Binding-site contacts:
Ligand atom C7 contacts residue LYS75 of chain 3.B at 3.3 Å.
Ligand atom O7 contacts residue ASN82 of chain 3.B at 3.9 Å.
Ligand atom C1 contacts residue ASN82 of chain 3.B at 1.4 Å.
Ligand atom C7 contacts residue GLY78 of chain 3.B at 4.2 Å.
Ligand atom C7 contacts residue ASN79 of chain 3.B at 3.9 Å.
Ligand atom O5 contacts residue ASN82 of chain 3.B at 2.4 Å (h-bond).
Ligand atom N2 contacts residue LYS75 of chain 3.B at 4.5 Å.
Ligand atom O7 contacts residue GLU72 of chain 3.B at 4.3 Å.
Ligand atom O7 contacts residue LYS75 of chain 3.B at 2.4 Å (salt-bridge).
Ligand atom C7 contacts residue GLU72 of chain 3.B at 4.0 Å.
Ligand atom N2 contacts residue ASN82 of chain 3.B at 3.0 Å (h-bond).
Ligand atom N2 contacts residue GLY78 of chain 3.B at 4.4 Å.
Ligand atom O6 contacts residue ARG291 of chain 3.A at 4.1 Å.
Ligand atom C8 contacts residue LYS75 of chain 3.B at 3.6 Å.
Ligand atom C8 contacts residue GLU72 of chain 3.B at 3.5 Å.
Ligand atom O7 contacts residue ASN79 of chain 3.B at 3.4 Å (h-bond).
Ligand atom C8 contacts residue GLY78 of chain 3.B at 3.6 Å.
Ligand atom C2 contacts residue ASN82 of chain 3.B at 2.4 Å.
Ligand atom C4 contacts residue ASN82 of chain 3.B at 4.1 Å.
Ligand atom C7 contacts residue ASN82 of chain 3.B at 3.6 Å.
Ligand atom C8 contacts residue ASN79 of chain 3.B at 3.9 Å.
Ligand atom O3 contacts residue GLU72 of chain 3.B at 4.5 Å.
Ligand atom C3 contacts residue ASN82 of chain 3.B at 3.8 Å.
Ligand atom C5 contacts residue ASN82 of chain 3.B at 3.7 Å.

Sequence of chain 3.A:
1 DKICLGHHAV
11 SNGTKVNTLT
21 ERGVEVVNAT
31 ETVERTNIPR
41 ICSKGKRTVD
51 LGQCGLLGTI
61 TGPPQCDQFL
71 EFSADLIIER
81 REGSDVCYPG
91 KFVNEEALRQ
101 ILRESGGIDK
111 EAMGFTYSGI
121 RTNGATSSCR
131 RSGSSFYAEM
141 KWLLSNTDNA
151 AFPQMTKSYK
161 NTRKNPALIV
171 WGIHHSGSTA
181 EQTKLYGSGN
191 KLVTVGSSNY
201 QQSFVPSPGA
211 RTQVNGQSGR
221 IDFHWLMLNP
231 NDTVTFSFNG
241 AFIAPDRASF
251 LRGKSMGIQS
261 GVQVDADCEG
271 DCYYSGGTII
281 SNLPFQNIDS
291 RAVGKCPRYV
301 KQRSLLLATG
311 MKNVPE

Sequence of chain 3.B:
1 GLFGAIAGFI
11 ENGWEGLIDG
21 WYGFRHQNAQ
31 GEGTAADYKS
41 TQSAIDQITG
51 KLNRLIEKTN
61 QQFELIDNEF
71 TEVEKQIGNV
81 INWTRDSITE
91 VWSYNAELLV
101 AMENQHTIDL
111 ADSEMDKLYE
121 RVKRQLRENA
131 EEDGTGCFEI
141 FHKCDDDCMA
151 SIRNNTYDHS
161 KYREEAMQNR

This small molecule binds to this protein.
Small molecule (SMILES): CC(=O)N[C@@H]1[C@@H](O)[C@H](O)[C@@H](CO)O[C@H]1O